Sequence of chain 3.A:
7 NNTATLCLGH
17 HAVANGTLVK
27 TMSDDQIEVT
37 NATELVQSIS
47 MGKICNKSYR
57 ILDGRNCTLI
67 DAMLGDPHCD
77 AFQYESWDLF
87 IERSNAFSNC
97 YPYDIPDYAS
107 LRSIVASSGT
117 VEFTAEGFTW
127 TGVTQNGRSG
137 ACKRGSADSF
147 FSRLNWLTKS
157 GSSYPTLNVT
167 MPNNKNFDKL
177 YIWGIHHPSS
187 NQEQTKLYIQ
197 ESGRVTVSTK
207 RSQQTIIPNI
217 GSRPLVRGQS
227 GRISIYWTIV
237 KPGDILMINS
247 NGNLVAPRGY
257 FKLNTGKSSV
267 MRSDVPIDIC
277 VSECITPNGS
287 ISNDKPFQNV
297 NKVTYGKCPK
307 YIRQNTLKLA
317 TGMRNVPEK

The protein below binds the small molecule below.
Small molecule (SMILES): CC(=O)N[C@H]1[C@H](O[C@H]2[C@H](O)[C@@H](NC(C)=O)CO[C@@H]2CO)O[C@H](CO)[C@@H](O)[C@@H]1O

Binding-site contacts:
Ligand atom C1 contacts residue ASN62 of chain 3.A at 1.5 Å.
Ligand atom O7 contacts residue ASN62 of chain 3.A at 3.7 Å.
Ligand atom C4 contacts residue ASN62 of chain 3.A at 4.2 Å.
Ligand atom O6 contacts residue PHE93 of chain 3.A at 4.2 Å.
Ligand atom C1 contacts residue PHE93 of chain 3.A at 4.3 Å (hydrophobic).
Ligand atom C2 contacts residue ASN62 of chain 3.A at 2.4 Å.
Ligand atom C8 contacts residue ARG61 of chain 3.A at 3.4 Å.
Ligand atom C3 contacts residue ASN62 of chain 3.A at 3.8 Å.
Ligand atom N2 contacts residue ASN62 of chain 3.A at 2.9 Å (h-bond).
Ligand atom C7 contacts residue ASN62 of chain 3.A at 3.5 Å.
Ligand atom C5 contacts residue ASN62 of chain 3.A at 3.6 Å.
Ligand atom O5 contacts residue ASN62 of chain 3.A at 2.4 Å (h-bond).
Ligand atom O5 contacts residue PHE93 of chain 3.A at 3.7 Å.